The protein below binds the small molecule below.
Small molecule (SMILES): CC(=O)N[C@@H]1[C@@H](O)[C@@H](F)C(O[P](=O)(O)OC[C@H]2O[C@@H](n3ccc(N)nc3=O)[C@H](O)[C@@H]2O)(C(=O)O)O[C@H]1[C@H](O)[C@H](O)CO

Binding-site contacts:
Ligand atom C2 contacts residue LYS405 of chain 1.D at 3.2 Å.
Ligand atom N4 contacts residue GLY363 of chain 1.D at 2.8 Å (h-bond).
Ligand atom N1 contacts residue PRO408 of chain 1.D at 3.7 Å.
Ligand atom O2 contacts residue PHE433 of chain 1.D at 3.0 Å (h-bond).
Ligand atom C2 contacts residue PRO408 of chain 1.D at 3.8 Å (hydrophobic).
Ligand atom OAA contacts residue HIS407 of chain 1.D at 3.4 Å (h-bond).
Ligand atom N3 contacts residue LYS405 of chain 1.D at 3.0 Å (salt-bridge).
Ligand atom O2' contacts residue ARG156 of chain 1.D at 3.1 Å (salt-bridge).
Ligand atom N4 contacts residue GLY406 of chain 1.D at 3.7 Å.
Ligand atom O2 contacts residue ILE431 of chain 1.D at 3.4 Å (h-bond).
Ligand atom O9A contacts residue ALA450 of chain 1.D at 2.8 Å (h-bond).
Ligand atom O9A contacts residue ILE449 of chain 1.D at 3.6 Å.
Ligand atom C5 contacts residue LEU453 of chain 1.D at 3.7 Å (hydrophobic).
Ligand atom O8A contacts residue SER451 of chain 1.D at 3.7 Å.
Ligand atom C3' contacts residue GLU434 of chain 1.D at 3.5 Å.
Ligand atom C8A contacts residue ALA450 of chain 1.D at 3.8 Å (hydrophobic).
Ligand atom C1A contacts residue HIS407 of chain 1.D at 3.5 Å.
Ligand atom C2' contacts residue GLU434 of chain 1.D at 3.4 Å.
Ligand atom N4 contacts residue HIS407 of chain 1.D at 3.7 Å.
Ligand atom N4 contacts residue LYS405 of chain 1.D at 2.9 Å (salt-bridge).
Ligand atom O2A contacts residue SER451 of chain 1.D at 3.0 Å (h-bond).
Ligand atom O2' contacts residue SER432 of chain 1.D at 3.8 Å.
Ligand atom C9A contacts residue ALA450 of chain 1.D at 3.7 Å (hydrophobic).
Ligand atom C4 contacts residue LEU453 of chain 1.D at 3.7 Å (hydrophobic).
Ligand atom O3A contacts residue HIS407 of chain 1.D at 2.9 Å (h-bond).
Ligand atom O5' contacts residue SER451 of chain 1.D at 3.2 Å (h-bond).
Ligand atom C6 contacts residue HIS407 of chain 1.D at 3.7 Å.
Ligand atom O8A contacts residue ALA450 of chain 1.D at 3.0 Å (h-bond).
Ligand atom C5 contacts residue HIS407 of chain 1.D at 3.7 Å.
Ligand atom O2' contacts residue GLU434 of chain 1.D at 2.7 Å (salt-bridge).
Ligand atom C4 contacts residue GLY363 of chain 1.D at 3.6 Å.
Ligand atom PA contacts residue SER451 of chain 1.D at 3.6 Å.
Ligand atom O2A contacts residue SER452 of chain 1.D at 3.7 Å.
Ligand atom N4 contacts residue THR362 of chain 1.D at 3.7 Å.
Ligand atom OBA contacts residue HIS407 of chain 1.D at 3.2 Å (h-bond).
Ligand atom C5 contacts residue GLY363 of chain 1.D at 3.5 Å.
Ligand atom O2 contacts residue LYS405 of chain 1.D at 2.7 Å (salt-bridge).
Ligand atom O3' contacts residue GLU434 of chain 1.D at 2.6 Å (salt-bridge).
Ligand atom C4 contacts residue GLY406 of chain 1.D at 3.8 Å.
Ligand atom N3 contacts residue GLY406 of chain 1.D at 3.5 Å (h-bond).

Sequence of chain 1.D:
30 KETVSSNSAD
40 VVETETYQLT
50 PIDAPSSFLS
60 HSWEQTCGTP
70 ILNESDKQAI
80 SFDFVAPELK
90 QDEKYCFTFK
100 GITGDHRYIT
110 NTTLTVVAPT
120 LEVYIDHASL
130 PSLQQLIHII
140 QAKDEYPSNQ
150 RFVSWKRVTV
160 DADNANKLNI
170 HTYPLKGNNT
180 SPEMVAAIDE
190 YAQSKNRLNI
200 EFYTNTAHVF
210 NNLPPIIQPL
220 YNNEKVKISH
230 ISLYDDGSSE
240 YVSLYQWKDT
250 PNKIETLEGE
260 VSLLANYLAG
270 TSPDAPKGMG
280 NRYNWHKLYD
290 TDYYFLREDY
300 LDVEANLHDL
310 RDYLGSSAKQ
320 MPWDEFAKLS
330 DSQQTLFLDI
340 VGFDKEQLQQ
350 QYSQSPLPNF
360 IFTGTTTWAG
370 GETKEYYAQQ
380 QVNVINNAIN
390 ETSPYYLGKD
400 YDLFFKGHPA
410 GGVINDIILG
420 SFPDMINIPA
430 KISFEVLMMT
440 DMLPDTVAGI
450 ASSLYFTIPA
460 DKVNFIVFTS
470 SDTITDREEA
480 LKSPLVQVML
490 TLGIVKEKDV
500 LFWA